Sequence of chain 3.A:
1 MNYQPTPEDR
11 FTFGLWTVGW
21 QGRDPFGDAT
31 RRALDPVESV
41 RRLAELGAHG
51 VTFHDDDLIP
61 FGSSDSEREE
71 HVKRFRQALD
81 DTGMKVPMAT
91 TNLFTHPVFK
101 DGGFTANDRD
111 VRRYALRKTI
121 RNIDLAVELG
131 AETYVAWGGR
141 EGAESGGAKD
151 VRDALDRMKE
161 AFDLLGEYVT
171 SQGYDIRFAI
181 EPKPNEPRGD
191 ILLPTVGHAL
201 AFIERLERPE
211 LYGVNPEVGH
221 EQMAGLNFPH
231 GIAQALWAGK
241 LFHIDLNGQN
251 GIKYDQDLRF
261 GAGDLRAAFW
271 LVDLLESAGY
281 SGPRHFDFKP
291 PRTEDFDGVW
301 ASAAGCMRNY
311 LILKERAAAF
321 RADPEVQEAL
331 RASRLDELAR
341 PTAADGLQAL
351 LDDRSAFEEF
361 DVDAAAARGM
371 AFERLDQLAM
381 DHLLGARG

Binding-site contacts:
Ligand atom O6 contacts residue VAL135 of chain 1.A at 3.2 Å.
Ligand atom O4 contacts residue ASP287 of chain 1.A at 2.8 Å (salt-bridge).
Ligand atom C4 contacts residue GLU181 of chain 1.A at 2.9 Å.
Ligand atom C1 contacts residue TRP137 of chain 1.A at 3.4 Å (hydrophobic).
Ligand atom O1 contacts residue ASP255 of chain 1.A at 3.6 Å (salt-bridge).
Ligand atom O4 contacts residue NI1 of chain 1.D at 2.2 Å (h-bond).
Ligand atom O2 contacts residue NI1 of chain 1.B at 2.2 Å (h-bond).
Ligand atom O4 contacts residue GLU181 of chain 1.A at 2.4 Å (salt-bridge).
Ligand atom O6 contacts residue THR90 of chain 1.A at 2.8 Å.
Ligand atom C2 contacts residue NI1 of chain 1.B at 3.0 Å.
Ligand atom O3 contacts residue TRP16 of chain 1.A at 3.6 Å.
Ligand atom O3 contacts residue NI1 of chain 1.D at 3.5 Å (h-bond).
Ligand atom C1 contacts residue HIS220 of chain 1.A at 3.6 Å.
Ligand atom C5 contacts residue HIS54 of chain 1.A at 3.5 Å.
Ligand atom C2 contacts residue GLU181 of chain 1.A at 3.3 Å.
Ligand atom C6 contacts residue THR90 of chain 1.A at 3.6 Å.
Ligand atom C6 contacts residue GLU181 of chain 1.A at 3.3 Å.
Ligand atom C6 contacts residue VAL135 of chain 1.A at 3.5 Å (hydrophobic).
Ligand atom O1 contacts residue NI1 of chain 1.B at 2.4 Å (h-bond).
Ligand atom C4 contacts residue ASP287 of chain 1.A at 3.7 Å.
Ligand atom O1 contacts residue NI1 of chain 1.C at 3.5 Å (h-bond).
Ligand atom C1 contacts residue NI1 of chain 1.B at 2.8 Å.
Ligand atom C2 contacts residue HIS220 of chain 1.A at 3.5 Å.
Ligand atom O2 contacts residue GLU217 of chain 1.A at 2.7 Å (salt-bridge).
Ligand atom O5 contacts residue HIS54 of chain 1.A at 2.6 Å (h-bond).
Ligand atom O2 contacts residue ASP287 of chain 1.A at 2.8 Å (salt-bridge).
Ligand atom C2 contacts residue NI1 of chain 1.D at 3.1 Å.
Ligand atom O2 contacts residue HIS220 of chain 1.A at 3.0 Å.
Ligand atom O1 contacts residue PHE26 of chain 3.A at 3.5 Å.
Ligand atom C4 contacts residue NI1 of chain 1.D at 3.2 Å.
Ligand atom C6 contacts residue TRP137 of chain 1.A at 3.6 Å (hydrophobic).
Ligand atom O1 contacts residue LYS183 of chain 1.A at 2.9 Å (salt-bridge).
Ligand atom C2 contacts residue ASP287 of chain 1.A at 3.7 Å.
Ligand atom C3 contacts residue NI1 of chain 1.D at 3.4 Å.
Ligand atom O3 contacts residue ASP287 of chain 1.A at 2.6 Å (salt-bridge).
Ligand atom O1 contacts residue HIS220 of chain 1.A at 3.2 Å (h-bond).
Ligand atom O2 contacts residue NI1 of chain 1.D at 2.1 Å (h-bond).
Ligand atom C3 contacts residue ASP287 of chain 1.A at 3.4 Å.
Ligand atom O4 contacts residue ASP245 of chain 1.A at 3.0 Å (salt-bridge).
Ligand atom O2 contacts residue GLU181 of chain 1.A at 2.7 Å (salt-bridge).

Sequence of chain 1.A:
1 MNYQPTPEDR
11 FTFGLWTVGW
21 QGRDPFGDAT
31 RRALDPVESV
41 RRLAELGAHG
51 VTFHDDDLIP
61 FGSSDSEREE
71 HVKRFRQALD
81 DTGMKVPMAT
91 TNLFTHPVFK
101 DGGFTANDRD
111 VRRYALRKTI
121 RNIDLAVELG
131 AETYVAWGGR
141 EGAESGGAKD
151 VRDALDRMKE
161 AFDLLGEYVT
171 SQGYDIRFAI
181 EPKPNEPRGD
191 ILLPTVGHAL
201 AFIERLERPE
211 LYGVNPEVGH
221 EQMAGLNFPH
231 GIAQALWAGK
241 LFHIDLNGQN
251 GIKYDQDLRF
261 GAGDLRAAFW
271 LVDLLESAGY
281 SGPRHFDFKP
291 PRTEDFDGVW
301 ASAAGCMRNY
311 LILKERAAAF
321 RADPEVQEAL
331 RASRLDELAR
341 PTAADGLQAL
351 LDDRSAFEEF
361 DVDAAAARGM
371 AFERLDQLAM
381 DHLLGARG

A small-molecule ligand and the protein it binds are described below.
Small molecule (SMILES): O=C[C@H](O)[C@@H](O)[C@H](O)[C@H](O)CO